Binding-site contacts:
Ligand atom C contacts residue ARG97 of chain 1.B at 3.5 Å.
Ligand atom OE1 contacts residue SER90 of chain 1.B at 3.7 Å.
Ligand atom CG contacts residue HIS164 of chain 1.B at 3.8 Å.
Ligand atom CB contacts residue MSE181 of chain 1.B at 3.6 Å.
Ligand atom OE2 contacts residue SER90 of chain 1.B at 2.7 Å (h-bond).
Ligand atom O contacts residue ARG97 of chain 1.B at 2.8 Å (salt-bridge).
Ligand atom N contacts residue THR92 of chain 1.B at 2.9 Å (h-bond).
Ligand atom C contacts residue THR140 of chain 1.B at 3.7 Å.
Ligand atom N contacts residue SER90 of chain 1.B at 2.8 Å (h-bond).
Ligand atom O contacts residue THR92 of chain 1.B at 2.8 Å (h-bond).
Ligand atom OE2 contacts residue SER72 of chain 1.B at 3.2 Å (h-bond).
Ligand atom OE1 contacts residue SER72 of chain 1.B at 2.8 Å (h-bond).
Ligand atom C contacts residue ARG75 of chain 1.B at 3.4 Å.
Ligand atom OE1 contacts residue ARG75 of chain 1.B at 2.9 Å (salt-bridge).
Ligand atom CG contacts residue LEU185 of chain 1.B at 3.4 Å (hydrophobic).
Ligand atom CD contacts residue HIS164 of chain 1.B at 3.5 Å.
Ligand atom CD contacts residue ARG75 of chain 1.B at 3.6 Å.
Ligand atom OE2 contacts residue ARG24 of chain 1.B at 2.8 Å (salt-bridge).
Ligand atom O contacts residue ARG75 of chain 1.B at 3.2 Å (salt-bridge).
Ligand atom CD contacts residue SER72 of chain 1.B at 3.2 Å.
Ligand atom OXT contacts residue THR140 of chain 1.B at 2.9 Å (h-bond).
Ligand atom OXT contacts residue ARG75 of chain 1.B at 3.0 Å (salt-bridge).
Ligand atom O contacts residue THR91 of chain 1.B at 3.5 Å.
Ligand atom CA contacts residue ASP182 of chain 1.B at 3.5 Å.
Ligand atom OXT contacts residue THR139 of chain 1.B at 3.1 Å.
Ligand atom CA contacts residue THR140 of chain 1.B at 3.4 Å.
Ligand atom N contacts residue TYR211 of chain 1.B at 3.5 Å.
Ligand atom CD contacts residue ARG24 of chain 1.B at 3.8 Å.
Ligand atom CG contacts residue ASP182 of chain 1.B at 3.4 Å.
Ligand atom CB contacts residue ASP182 of chain 1.B at 3.4 Å.
Ligand atom O contacts residue SER90 of chain 1.B at 3.5 Å (h-bond).
Ligand atom CA contacts residue THR92 of chain 1.B at 3.5 Å.
Ligand atom OE2 contacts residue HIS164 of chain 1.B at 2.9 Å.
Ligand atom CD contacts residue SER90 of chain 1.B at 3.2 Å.
Ligand atom OE1 contacts residue THR139 of chain 1.B at 3.5 Å.
Ligand atom N contacts residue ASP182 of chain 1.B at 2.8 Å (salt-bridge).
Ligand atom OXT contacts residue ARG97 of chain 1.B at 3.0 Å (salt-bridge).
Ligand atom CA contacts residue SER90 of chain 1.B at 3.7 Å.
Ligand atom CB contacts residue THR139 of chain 1.B at 3.8 Å.
Ligand atom CG contacts residue SER90 of chain 1.B at 3.3 Å.

A small-molecule ligand and the protein it binds are described below.
Small molecule (SMILES): N[C@@H](CCC(=O)O)C(=O)O

Sequence of chain 1.B:
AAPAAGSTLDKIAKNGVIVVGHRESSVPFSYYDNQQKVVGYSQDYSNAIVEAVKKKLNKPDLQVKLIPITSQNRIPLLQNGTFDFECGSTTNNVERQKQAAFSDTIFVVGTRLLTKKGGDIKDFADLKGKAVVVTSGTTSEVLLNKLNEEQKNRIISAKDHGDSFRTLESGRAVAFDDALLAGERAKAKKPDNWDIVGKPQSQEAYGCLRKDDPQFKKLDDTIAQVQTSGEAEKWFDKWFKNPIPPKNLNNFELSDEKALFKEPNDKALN